Binding-site contacts:
Ligand atom C20 contacts residue ASN256 of chain 1.B at 3.3 Å.
Ligand atom O28 contacts residue LEU253 of chain 1.B at 3.5 Å (h-bond).
Ligand atom C18 contacts residue ASN256 of chain 1.B at 3.8 Å.
Ligand atom C7 contacts residue LEU240 of chain 1.B at 3.4 Å (hydrophobic).
Ligand atom C5 contacts residue TYR200 of chain 1.B at 3.1 Å (hydrophobic).
Ligand atom C21 contacts residue ASN256 of chain 1.B at 3.5 Å.
Ligand atom C46 contacts residue VAL349 of chain 1.B at 3.8 Å (hydrophobic).
Ligand atom C45 contacts residue VAL181 of chain 1.A at 3.1 Å (hydrophobic).
Ligand atom C22 contacts residue ASN256 of chain 1.B at 3.8 Å.
Ligand atom C7 contacts residue ALA248 of chain 1.B at 3.8 Å (hydrophobic).
Ligand atom C35 contacts residue LYS350 of chain 1.B at 3.7 Å.
Ligand atom O28 contacts residue LYS252 of chain 1.B at 3.7 Å.
Ligand atom C19 contacts residue THR179 of chain 1.A at 3.2 Å.
Ligand atom C15 contacts residue ILE316 of chain 1.B at 3.7 Å (hydrophobic).
Ligand atom C45 contacts residue ASN256 of chain 1.B at 3.2 Å.
Ligand atom C46 contacts residue ASN348 of chain 1.B at 3.2 Å.
Ligand atom C1 contacts residue LEU240 of chain 1.B at 3.5 Å (hydrophobic).
Ligand atom O27 contacts residue THR179 of chain 1.A at 3.3 Å (h-bond).
Ligand atom C5 contacts residue LEU253 of chain 1.B at 3.3 Å (hydrophobic).
Ligand atom N6 contacts residue VAL236 of chain 1.B at 3.5 Å (h-bond).
Ligand atom C5 contacts residue ASN165 of chain 1.B at 3.6 Å.
Ligand atom C22 contacts residue MET257 of chain 1.B at 3.7 Å (hydrophobic).
Ligand atom C46 contacts residue LYS350 of chain 1.B at 3.6 Å.
Ligand atom C19 contacts residue ASN256 of chain 1.B at 3.3 Å.
Ligand atom C1 contacts residue VAL236 of chain 1.B at 3.0 Å (hydrophobic).
Ligand atom C4 contacts residue ASP249 of chain 1.B at 3.8 Å.
Ligand atom N8 contacts residue ALA248 of chain 1.B at 3.4 Å.
Ligand atom N6 contacts residue TYR200 of chain 1.B at 3.1 Å (h-bond).
Ligand atom C20 contacts residue LYS350 of chain 1.B at 3.8 Å.
Ligand atom C46 contacts residue VAL181 of chain 1.A at 3.2 Å (hydrophobic).
Ligand atom C2 contacts residue LEU240 of chain 1.B at 3.6 Å (hydrophobic).
Ligand atom C45 contacts residue THR312 of chain 1.B at 3.6 Å.
Ligand atom C3 contacts residue LEU253 of chain 1.B at 3.6 Å (hydrophobic).
Ligand atom C14 contacts residue ALA314 of chain 1.B at 3.8 Å (hydrophobic).
Ligand atom C4 contacts residue LEU253 of chain 1.B at 3.2 Å (hydrophobic).
Ligand atom C3 contacts residue ASP249 of chain 1.B at 3.1 Å.
Ligand atom C4 contacts residue LEU250 of chain 1.B at 3.5 Å (hydrophobic).
Ligand atom C9 contacts residue CYS239 of chain 1.B at 3.6 Å (hydrophobic).
Ligand atom C46 contacts residue ASN347 of chain 1.B at 3.7 Å.
Ligand atom O26 contacts residue CYS239 of chain 1.B at 3.3 Å.

Sequence of chain 1.B:
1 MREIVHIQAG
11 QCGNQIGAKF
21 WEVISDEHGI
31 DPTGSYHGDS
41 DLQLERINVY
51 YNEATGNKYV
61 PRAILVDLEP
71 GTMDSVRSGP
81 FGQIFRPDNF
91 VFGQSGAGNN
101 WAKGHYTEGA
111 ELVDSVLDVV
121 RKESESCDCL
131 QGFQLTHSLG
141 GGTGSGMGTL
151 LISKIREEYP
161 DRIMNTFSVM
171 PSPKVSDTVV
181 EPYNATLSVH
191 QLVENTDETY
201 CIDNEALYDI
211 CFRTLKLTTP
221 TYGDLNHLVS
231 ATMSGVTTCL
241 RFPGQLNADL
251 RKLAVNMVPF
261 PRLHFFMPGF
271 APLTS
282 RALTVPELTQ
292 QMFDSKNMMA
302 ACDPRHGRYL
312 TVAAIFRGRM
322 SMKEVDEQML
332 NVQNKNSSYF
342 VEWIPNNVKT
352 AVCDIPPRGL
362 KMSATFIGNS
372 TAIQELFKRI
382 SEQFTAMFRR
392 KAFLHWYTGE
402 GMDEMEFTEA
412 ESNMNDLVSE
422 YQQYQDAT

This small molecule binds to this protein.
Small molecule (SMILES): Cc1ccc(C(=O)NCc2cccnc2)cc1NS(=O)(=O)c1ccc(C2CC2)cc1

Sequence of chain 1.A:
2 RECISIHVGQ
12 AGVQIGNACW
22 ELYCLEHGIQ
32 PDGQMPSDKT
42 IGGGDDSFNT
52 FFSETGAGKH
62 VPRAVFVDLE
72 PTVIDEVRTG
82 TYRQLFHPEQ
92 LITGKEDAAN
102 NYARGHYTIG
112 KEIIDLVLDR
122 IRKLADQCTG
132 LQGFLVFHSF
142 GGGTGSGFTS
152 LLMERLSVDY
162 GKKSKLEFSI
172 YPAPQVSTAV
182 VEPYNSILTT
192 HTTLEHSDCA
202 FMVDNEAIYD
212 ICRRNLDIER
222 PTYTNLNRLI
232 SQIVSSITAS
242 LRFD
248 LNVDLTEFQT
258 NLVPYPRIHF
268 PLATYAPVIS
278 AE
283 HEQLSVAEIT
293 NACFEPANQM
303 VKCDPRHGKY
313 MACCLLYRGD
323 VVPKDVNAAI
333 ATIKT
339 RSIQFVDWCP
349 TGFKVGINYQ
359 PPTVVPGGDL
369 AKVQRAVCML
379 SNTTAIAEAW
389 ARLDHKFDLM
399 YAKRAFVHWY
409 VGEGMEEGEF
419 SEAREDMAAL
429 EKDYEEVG